Sequence of chain 1.A:
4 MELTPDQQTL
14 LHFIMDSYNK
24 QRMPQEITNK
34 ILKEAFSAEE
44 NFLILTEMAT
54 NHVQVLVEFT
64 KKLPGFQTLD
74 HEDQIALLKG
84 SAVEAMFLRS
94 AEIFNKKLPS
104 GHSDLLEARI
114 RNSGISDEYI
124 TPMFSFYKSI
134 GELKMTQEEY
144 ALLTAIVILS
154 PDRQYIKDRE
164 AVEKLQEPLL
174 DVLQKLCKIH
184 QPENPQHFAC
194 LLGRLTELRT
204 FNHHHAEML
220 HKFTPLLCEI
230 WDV

Binding-site contacts:
Ligand atom C20 contacts residue TRP230 of chain 1.A at 3.5 Å (hydrophobic).
Ligand atom C12 contacts residue MET51 of chain 1.A at 3.6 Å (hydrophobic).
Ligand atom C15 contacts residue SER93 of chain 1.A at 3.4 Å.
Ligand atom C3 contacts residue TYR130 of chain 1.A at 3.6 Å (hydrophobic).
Ligand atom C21 contacts residue THR49 of chain 1.A at 3.0 Å.
Ligand atom O17 contacts residue TRP230 of chain 1.A at 3.3 Å.
Ligand atom C1 contacts residue LEU48 of chain 1.A at 3.7 Å (hydrophobic).
Ligand atom C13 contacts residue ILE96 of chain 1.A at 3.6 Å (hydrophobic).
Ligand atom C10 contacts residue SER93 of chain 1.A at 3.5 Å.
Ligand atom C10 contacts residue ILE113 of chain 1.A at 3.7 Å (hydrophobic).
Ligand atom C21 contacts residue PHE222 of chain 1.A at 3.7 Å (hydrophobic).
Ligand atom C22 contacts residue PHE45 of chain 1.A at 3.4 Å (hydrophobic).
Ligand atom O25 contacts residue MET51 of chain 1.A at 3.4 Å.
Ligand atom C14 contacts residue SER93 of chain 1.A at 3.2 Å.
Ligand atom C4 contacts residue SER93 of chain 1.A at 3.5 Å.
Ligand atom C9 contacts residue MET89 of chain 1.A at 3.7 Å (hydrophobic).
Ligand atom C29 contacts residue SER93 of chain 1.A at 3.4 Å.
Ligand atom C13 contacts residue SER93 of chain 1.A at 3.6 Å.
Ligand atom O25 contacts residue ALA52 of chain 1.A at 3.4 Å (h-bond).
Ligand atom C11 contacts residue MET51 of chain 1.A at 3.8 Å (hydrophobic).
Ligand atom C29 contacts residue MET89 of chain 1.A at 3.4 Å (hydrophobic).
Ligand atom C8 contacts residue MET126 of chain 1.A at 3.8 Å (hydrophobic).
Ligand atom C22 contacts residue PHE222 of chain 1.A at 3.6 Å (hydrophobic).
Ligand atom C22 contacts residue THR49 of chain 1.A at 3.2 Å.
Ligand atom C12 contacts residue LEU109 of chain 1.A at 3.5 Å (hydrophobic).
Ligand atom C15 contacts residue ILE113 of chain 1.A at 3.5 Å (hydrophobic).
Ligand atom O18 contacts residue HIS208 of chain 1.A at 3.1 Å.
Ligand atom O25 contacts residue LEU48 of chain 1.A at 3.7 Å.
Ligand atom C27 contacts residue SER93 of chain 1.A at 3.7 Å.
Ligand atom C13 contacts residue LEU109 of chain 1.A at 3.8 Å (hydrophobic).
Ligand atom N26 contacts residue SER93 of chain 1.A at 2.8 Å (h-bond).
Ligand atom C3 contacts residue LEU48 of chain 1.A at 3.7 Å (hydrophobic).
Ligand atom C20 contacts residue ALA52 of chain 1.A at 3.7 Å (hydrophobic).
Ligand atom C29 contacts residue ARG92 of chain 1.A at 3.7 Å.
Ligand atom O17 contacts residue ALA52 of chain 1.A at 3.7 Å.
Ligand atom C24 contacts residue SER93 of chain 1.A at 3.7 Å.
Ligand atom N5 contacts residue SER93 of chain 1.A at 3.6 Å.
Ligand atom C15 contacts residue TYR130 of chain 1.A at 3.2 Å (hydrophobic).
Ligand atom O17 contacts residue MET89 of chain 1.A at 3.6 Å.
Ligand atom C2 contacts residue LEU48 of chain 1.A at 3.6 Å (hydrophobic).

This small molecule binds to this protein.
Small molecule (SMILES): CC(C)NC(=O)n1c(-c2ccccc2)cc2c1CN(S(=O)(=O)c1cccs1)CC2